Sequence of chain 1.D:
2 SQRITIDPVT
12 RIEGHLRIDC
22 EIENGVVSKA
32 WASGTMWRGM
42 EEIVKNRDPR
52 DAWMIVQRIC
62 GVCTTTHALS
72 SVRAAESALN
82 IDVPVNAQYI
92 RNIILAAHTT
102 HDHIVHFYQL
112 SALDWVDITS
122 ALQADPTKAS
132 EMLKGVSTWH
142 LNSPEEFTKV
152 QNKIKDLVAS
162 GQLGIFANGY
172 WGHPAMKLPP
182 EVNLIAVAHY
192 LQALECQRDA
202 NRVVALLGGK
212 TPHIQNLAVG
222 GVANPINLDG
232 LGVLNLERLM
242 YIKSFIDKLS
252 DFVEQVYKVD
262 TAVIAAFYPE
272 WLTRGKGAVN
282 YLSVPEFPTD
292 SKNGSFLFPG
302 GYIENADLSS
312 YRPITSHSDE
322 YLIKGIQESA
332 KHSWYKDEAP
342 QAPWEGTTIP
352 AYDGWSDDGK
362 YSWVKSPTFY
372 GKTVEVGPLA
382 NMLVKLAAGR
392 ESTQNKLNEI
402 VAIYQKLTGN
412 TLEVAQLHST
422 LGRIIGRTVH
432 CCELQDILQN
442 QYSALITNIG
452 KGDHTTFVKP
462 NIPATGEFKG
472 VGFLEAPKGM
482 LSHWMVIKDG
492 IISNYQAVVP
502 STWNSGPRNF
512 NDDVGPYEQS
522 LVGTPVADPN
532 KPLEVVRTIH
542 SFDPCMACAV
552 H

Binding-site contacts:
Ligand atom O3 contacts residue CYS64 of chain 1.D at 4.1 Å.
Ligand atom C1 contacts residue CYS549 of chain 1.D at 3.0 Å (hydrophobic).
Ligand atom C2 contacts residue OXY1 of chain 1.W at 3.6 Å.
Ligand atom C3 contacts residue VAL500 of chain 1.D at 3.5 Å (hydrophobic).
Ligand atom C1 contacts residue LYS479 of chain 1.D at 3.8 Å.
Ligand atom C3 contacts residue CYS64 of chain 1.D at 3.2 Å (hydrophobic).
Ligand atom N1 contacts residue CYS549 of chain 1.D at 3.4 Å.
Ligand atom C1 contacts residue CYS546 of chain 1.D at 3.8 Å (hydrophobic).
Ligand atom FE contacts residue OXY1 of chain 1.W at 3.3 Å.
Ligand atom N1 contacts residue CYS546 of chain 1.D at 3.9 Å.
Ligand atom C2 contacts residue LYS479 of chain 1.D at 3.6 Å.
Ligand atom N2 contacts residue PRO478 of chain 1.D at 3.3 Å.
Ligand atom FE contacts residue NI1 of chain 1.T at 2.6 Å.
Ligand atom C3 contacts residue THR67 of chain 1.D at 3.9 Å.
Ligand atom N1 contacts residue PRO501 of chain 1.D at 3.6 Å.
Ligand atom N1 contacts residue SER502 of chain 1.D at 2.8 Å (h-bond).
Ligand atom C1 contacts residue OXY1 of chain 1.W at 4.0 Å.
Ligand atom N2 contacts residue ALA477 of chain 1.D at 3.5 Å.
Ligand atom C1 contacts residue VAL500 of chain 1.D at 3.8 Å (hydrophobic).
Ligand atom C1 contacts residue NI1 of chain 1.T at 3.6 Å.
Ligand atom C3 contacts residue PRO501 of chain 1.D at 3.8 Å (hydrophobic).
Ligand atom N2 contacts residue CYS64 of chain 1.D at 3.5 Å.
Ligand atom O3 contacts residue LEU482 of chain 1.D at 3.5 Å.
Ligand atom N1 contacts residue VAL500 of chain 1.D at 3.9 Å.
Ligand atom C2 contacts residue NI1 of chain 1.T at 3.8 Å.
Ligand atom N1 contacts residue LYS479 of chain 1.D at 3.6 Å.
Ligand atom N2 contacts residue LYS479 of chain 1.D at 3.0 Å (salt-bridge).
Ligand atom C1 contacts residue SER502 of chain 1.D at 3.9 Å.
Ligand atom O3 contacts residue PRO501 of chain 1.D at 3.4 Å.
Ligand atom FE contacts residue CYS549 of chain 1.D at 2.3 Å.
Ligand atom C2 contacts residue CYS64 of chain 1.D at 3.0 Å (hydrophobic).
Ligand atom C1 contacts residue PRO501 of chain 1.D at 3.8 Å (hydrophobic).
Ligand atom O3 contacts residue THR67 of chain 1.D at 3.8 Å.
Ligand atom C3 contacts residue CYS549 of chain 1.D at 3.2 Å (hydrophobic).
Ligand atom O3 contacts residue VAL500 of chain 1.D at 3.5 Å.
Ligand atom O3 contacts residue ALA477 of chain 1.D at 3.8 Å.
Ligand atom C1 contacts residue CYS64 of chain 1.D at 4.1 Å (hydrophobic).
Ligand atom FE contacts residue CYS64 of chain 1.D at 2.3 Å.
Ligand atom O3 contacts residue HIS68 of chain 1.D at 3.6 Å.
Ligand atom C3 contacts residue HIS68 of chain 1.D at 3.5 Å.

This small molecule binds to this protein.
Small molecule (SMILES): N#C[Fe](=C=O)C#N